Binding-site contacts:
Ligand atom CM2 contacts residue GLU31 of chain 1.A at 4.0 Å.
Ligand atom O2 contacts residue LEU144 of chain 1.A at 3.8 Å.
Ligand atom O2 contacts residue GLU31 of chain 1.A at 3.6 Å.
Ligand atom CZ contacts residue ASP32 of chain 1.A at 3.5 Å.
Ligand atom CV contacts residue LEU153 of chain 1.A at 3.9 Å (hydrophobic).
Ligand atom OM contacts residue SER33 of chain 1.A at 3.6 Å.
Ligand atom CV contacts residue ARG140 of chain 1.A at 3.3 Å.
Ligand atom C1 contacts residue LEU144 of chain 1.A at 3.9 Å (hydrophobic).
Ligand atom CM1 contacts residue GLU31 of chain 1.A at 4.0 Å.
Ligand atom CV contacts residue ASP32 of chain 1.A at 3.6 Å.
Ligand atom CO2 contacts residue ASP32 of chain 1.A at 3.3 Å.
Ligand atom O3 contacts residue LEU144 of chain 1.A at 4.1 Å.
Ligand atom OM contacts residue ARG140 of chain 1.A at 4.0 Å.
Ligand atom CM2 contacts residue LEU144 of chain 1.A at 3.7 Å (hydrophobic).
Ligand atom CM1 contacts residue LEU124 of chain 1.A at 3.5 Å (hydrophobic).
Ligand atom CM2 contacts residue SER33 of chain 1.A at 3.9 Å.
Ligand atom C1 contacts residue GLU31 of chain 1.A at 3.4 Å.
Ligand atom O3 contacts residue ASP32 of chain 1.A at 3.9 Å.
Ligand atom CV contacts residue SER142 of chain 1.A at 4.1 Å.
Ligand atom O3 contacts residue SER33 of chain 1.A at 3.5 Å (h-bond).
Ligand atom CC contacts residue ARG126 of chain 1.A at 3.7 Å.
Ligand atom CO2 contacts residue LEU144 of chain 1.A at 3.6 Å (hydrophobic).
Ligand atom CM2 contacts residue ASP32 of chain 1.A at 3.4 Å.
Ligand atom O2 contacts residue ARG126 of chain 1.A at 2.7 Å.
Ligand atom OM contacts residue LEU144 of chain 1.A at 3.8 Å.
Ligand atom OM contacts residue LEU153 of chain 1.A at 3.6 Å.
Ligand atom O1 contacts residue ARG126 of chain 1.A at 3.7 Å.
Ligand atom CO2 contacts residue GLU31 of chain 1.A at 3.5 Å.
Ligand atom CO1 contacts residue LEU124 of chain 1.A at 3.8 Å (hydrophobic).
Ligand atom CC contacts residue LEU144 of chain 1.A at 4.0 Å (hydrophobic).
Ligand atom CC contacts residue GLU31 of chain 1.A at 3.6 Å.
Ligand atom CO1 contacts residue GLU31 of chain 1.A at 3.4 Å.
Ligand atom CM1 contacts residue ARG116 of chain 1.A at 3.6 Å.
Ligand atom OM contacts residue ASP32 of chain 1.A at 3.3 Å.
Ligand atom C1 contacts residue ASP32 of chain 1.A at 3.7 Å.
Ligand atom CZ contacts residue SER33 of chain 1.A at 3.8 Å.
Ligand atom CM1 contacts residue ASP32 of chain 1.A at 3.9 Å.
Ligand atom O1 contacts residue GLU31 of chain 1.A at 3.7 Å.
Ligand atom CO2 contacts residue ARG126 of chain 1.A at 4.1 Å.
Ligand atom CZ contacts residue LEU144 of chain 1.A at 3.7 Å (hydrophobic).

Sequence of chain 1.A:
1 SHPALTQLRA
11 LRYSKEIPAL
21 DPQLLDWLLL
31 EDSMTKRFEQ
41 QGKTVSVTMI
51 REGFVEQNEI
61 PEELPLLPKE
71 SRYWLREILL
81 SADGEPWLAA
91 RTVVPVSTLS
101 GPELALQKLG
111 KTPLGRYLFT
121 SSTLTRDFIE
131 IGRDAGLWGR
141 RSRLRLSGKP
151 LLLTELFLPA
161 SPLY

This protein binds this small molecule.
Small molecule (SMILES): COc1cc(C(=O)[O-])ccc1O